This protein binds this small molecule.
Small molecule (SMILES): CC(=O)N[C@H]1[C@@H](O[P](=O)(O)O[P](=O)(O)OC[C@H]2O[C@@H](n3ccc(=O)[nH]c3=O)[C@H](O)[C@@H]2O)O[C@H](CO)[C@@H](O)[C@@H]1O

Sequence of chain 1.D:
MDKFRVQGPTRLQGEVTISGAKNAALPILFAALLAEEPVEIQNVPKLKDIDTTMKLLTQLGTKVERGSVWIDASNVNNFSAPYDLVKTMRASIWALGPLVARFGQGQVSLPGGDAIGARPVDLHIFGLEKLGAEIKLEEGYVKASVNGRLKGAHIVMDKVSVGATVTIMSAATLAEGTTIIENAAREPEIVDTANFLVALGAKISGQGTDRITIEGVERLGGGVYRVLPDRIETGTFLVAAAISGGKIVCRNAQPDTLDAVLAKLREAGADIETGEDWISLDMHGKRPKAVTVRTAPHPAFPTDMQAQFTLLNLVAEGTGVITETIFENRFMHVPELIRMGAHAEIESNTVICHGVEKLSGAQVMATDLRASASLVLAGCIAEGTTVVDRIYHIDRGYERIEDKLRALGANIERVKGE

Binding-site contacts:
Ligand atom O4' contacts residue ASP305 of chain 1.D at 3.0 Å (salt-bridge).
Ligand atom O4' contacts residue PHE328 of chain 1.D at 3.5 Å.
Ligand atom C2' contacts residue ASN23 of chain 1.D at 3.5 Å.
Ligand atom O2 contacts residue LYS160 of chain 1.D at 3.3 Å (salt-bridge).
Ligand atom C4 contacts residue PRO121 of chain 1.D at 3.1 Å (hydrophobic).
Ligand atom O3' contacts residue ASP305 of chain 1.D at 3.0 Å (salt-bridge).
Ligand atom O2A contacts residue SER162 of chain 1.D at 2.6 Å (h-bond).
Ligand atom C5B contacts residue EDO1 of chain 1.IA at 3.3 Å.
Ligand atom O3' contacts residue ASN23 of chain 1.D at 3.0 Å (h-bond).
Ligand atom O3B contacts residue ILE327 of chain 1.D at 2.7 Å (h-bond).
Ligand atom O2B contacts residue ARG120 of chain 1.D at 3.4 Å (salt-bridge).
Ligand atom O4 contacts residue VAL122 of chain 1.D at 3.2 Å.
Ligand atom O1A contacts residue VAL163 of chain 1.D at 2.8 Å (h-bond).
Ligand atom C7' contacts residue ASN23 of chain 1.D at 3.4 Å.
Ligand atom O1B contacts residue EDO1 of chain 1.GA at 2.9 Å (h-bond).
Ligand atom C4 contacts residue ASP123 of chain 1.D at 3.4 Å.
Ligand atom N2' contacts residue EDO1 of chain 1.MA at 3.1 Å (h-bond).
Ligand atom C6' contacts residue EDO1 of chain 1.IA at 3.5 Å.
Ligand atom C3B contacts residue ILE327 of chain 1.D at 3.4 Å (hydrophobic).
Ligand atom N3 contacts residue ASP123 of chain 1.D at 2.7 Å (salt-bridge).
Ligand atom O4' contacts residue THR304 of chain 1.D at 3.4 Å.
Ligand atom C4 contacts residue LEU124 of chain 1.D at 3.5 Å (hydrophobic).
Ligand atom O1B contacts residue GLY164 of chain 1.D at 2.9 Å (h-bond).
Ligand atom O4 contacts residue ASP123 of chain 1.D at 3.4 Å (salt-bridge).
Ligand atom O3' contacts residue EDO1 of chain 1.MA at 3.1 Å (h-bond).
Ligand atom C4' contacts residue ASP305 of chain 1.D at 3.4 Å.
Ligand atom O4 contacts residue PRO121 of chain 1.D at 3.4 Å (h-bond).
Ligand atom O2' contacts residue ARG120 of chain 1.D at 3.3 Å.
Ligand atom O6' contacts residue EDO1 of chain 1.IA at 2.7 Å (h-bond).
Ligand atom O7' contacts residue TRP95 of chain 1.D at 3.4 Å.
Ligand atom C6 contacts residue SER162 of chain 1.D at 3.5 Å.
Ligand atom O7' contacts residue ASN23 of chain 1.D at 3.2 Å.
Ligand atom O1A contacts residue EDO1 of chain 1.IA at 3.3 Å.
Ligand atom O4 contacts residue LEU124 of chain 1.D at 2.7 Å (h-bond).
Ligand atom C5 contacts residue PRO121 of chain 1.D at 3.5 Å (hydrophobic).
Ligand atom O2A contacts residue GLY164 of chain 1.D at 3.3 Å (h-bond).
Ligand atom C8' contacts residue EDO1 of chain 1.MA at 3.2 Å.
Ligand atom N3 contacts residue PRO121 of chain 1.D at 3.2 Å (h-bond).
Ligand atom C5 contacts residue SER162 of chain 1.D at 3.2 Å.
Ligand atom O2B contacts residue EDO1 of chain 1.GA at 3.2 Å (h-bond).